Binding-site contacts:
Ligand atom O2' contacts residue ASP31 of chain 1.A at 3.3 Å.
Ligand atom O1B contacts residue MG1 of chain 1.D at 2.0 Å.
Ligand atom N2 contacts residue ASP120 of chain 1.A at 3.1 Å (salt-bridge).
Ligand atom O2G contacts residue GLN62 of chain 1.A at 3.1 Å (h-bond).
Ligand atom N2 contacts residue LEU121 of chain 1.A at 3.4 Å.
Ligand atom O3G contacts residue LYS17 of chain 1.A at 2.6 Å (salt-bridge).
Ligand atom O2B contacts residue LYS17 of chain 1.A at 2.8 Å (salt-bridge).
Ligand atom O2B contacts residue GLY14 of chain 1.A at 3.4 Å (h-bond).
Ligand atom O1A contacts residue ALA19 of chain 1.A at 2.8 Å (h-bond).
Ligand atom N3B contacts residue MG1 of chain 1.D at 3.4 Å.
Ligand atom C6 contacts residue LYS118 of chain 1.A at 3.4 Å.
Ligand atom N3B contacts residue GLY14 of chain 1.A at 3.2 Å (h-bond).
Ligand atom O1G contacts residue THR36 of chain 1.A at 2.8 Å (h-bond).
Ligand atom PG contacts residue MG1 of chain 1.D at 3.2 Å.
Ligand atom O6 contacts residue ASN117 of chain 1.A at 3.4 Å (h-bond).
Ligand atom C8 contacts residue ALA19 of chain 1.A at 3.5 Å (hydrophobic).
Ligand atom N7 contacts residue ALA19 of chain 1.A at 3.6 Å.
Ligand atom N7 contacts residue ASN117 of chain 1.A at 3.2 Å (h-bond).
Ligand atom O1B contacts residue LYS17 of chain 1.A at 3.5 Å (salt-bridge).
Ligand atom O2B contacts residue VAL15 of chain 1.A at 3.3 Å (h-bond).
Ligand atom O1G contacts residue MG1 of chain 1.D at 2.0 Å.
Ligand atom O1A contacts residue GLY16 of chain 1.A at 3.1 Å.
Ligand atom O2G contacts residue PRO35 of chain 1.A at 3.4 Å.
Ligand atom N1 contacts residue ASP120 of chain 1.A at 2.8 Å (salt-bridge).
Ligand atom O6 contacts residue ALA147 of chain 1.A at 2.9 Å (h-bond).
Ligand atom O2B contacts residue GLY16 of chain 1.A at 2.9 Å (h-bond).
Ligand atom O3' contacts residue ASP31 of chain 1.A at 3.2 Å (salt-bridge).
Ligand atom PB contacts residue MG1 of chain 1.D at 3.2 Å.
Ligand atom O6 contacts residue SER146 of chain 1.A at 3.5 Å.
Ligand atom O1A contacts residue SER18 of chain 1.A at 3.3 Å (h-bond).
Ligand atom O4' contacts residue LYS118 of chain 1.A at 3.3 Å (salt-bridge).
Ligand atom C5 contacts residue LYS118 of chain 1.A at 3.5 Å.
Ligand atom O3A contacts residue GLY16 of chain 1.A at 3.2 Å (h-bond).
Ligand atom O3G contacts residue GLY61 of chain 1.A at 2.8 Å (h-bond).
Ligand atom O2' contacts residue PHE29 of chain 1.A at 3.4 Å.
Ligand atom C3' contacts residue GLU32 of chain 1.A at 3.5 Å.
Ligand atom O6 contacts residue LYS118 of chain 1.A at 3.3 Å.
Ligand atom O6 contacts residue ASP120 of chain 1.A at 3.4 Å (salt-bridge).
Ligand atom O2' contacts residue VAL30 of chain 1.A at 2.8 Å (h-bond).
Ligand atom O1B contacts residue SER18 of chain 1.A at 3.0 Å (h-bond).

Sequence of chain 1.A:
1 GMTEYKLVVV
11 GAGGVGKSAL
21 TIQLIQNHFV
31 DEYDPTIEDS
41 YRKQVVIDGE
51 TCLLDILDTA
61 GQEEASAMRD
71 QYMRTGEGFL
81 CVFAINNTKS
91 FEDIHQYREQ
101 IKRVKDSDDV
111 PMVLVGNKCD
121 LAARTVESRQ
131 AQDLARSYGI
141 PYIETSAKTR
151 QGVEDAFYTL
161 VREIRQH

This small molecule binds to this protein.
Small molecule (SMILES): Nc1nc2c(ncn2[C@@H]2O[C@H](CO[P](=O)(O)O[P](=O)(O)NP(=O)(O)O)[C@@H](O)[C@H]2O)c(=O)[nH]1